The small molecule below binds the protein below.
Small molecule (SMILES): CNCc1cccc(Cl)c1

Sequence of chain 1.A:
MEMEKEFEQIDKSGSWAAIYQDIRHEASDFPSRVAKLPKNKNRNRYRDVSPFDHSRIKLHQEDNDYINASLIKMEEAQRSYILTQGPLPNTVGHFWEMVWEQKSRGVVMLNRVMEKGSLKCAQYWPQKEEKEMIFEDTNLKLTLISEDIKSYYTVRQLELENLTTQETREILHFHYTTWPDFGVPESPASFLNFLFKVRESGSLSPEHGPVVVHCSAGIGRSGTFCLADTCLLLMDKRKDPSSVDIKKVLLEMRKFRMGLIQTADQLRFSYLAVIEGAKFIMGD

Binding-site contacts:
Ligand atom C07 contacts residue MET235 of chain 1.A at 3.5 Å (hydrophobic).
Ligand atom C06 contacts residue PRO241 of chain 1.A at 3.4 Å (hydrophobic).
Ligand atom C05 contacts residue MET235 of chain 1.A at 3.9 Å (hydrophobic).
Ligand atom C07 contacts residue ALA278 of chain 1.A at 4.0 Å (hydrophobic).
Ligand atom N02 contacts residue MET235 of chain 1.A at 4.0 Å.
Ligand atom C03 contacts residue MET235 of chain 1.A at 4.5 Å (hydrophobic).
Ligand atom N02 contacts residue ASP236 of chain 1.A at 3.4 Å (salt-bridge).
Ligand atom C09 contacts residue MET282 of chain 1.A at 2.7 Å (hydrophobic).
Ligand atom C08 contacts residue ALA278 of chain 1.A at 4.2 Å (hydrophobic).
Ligand atom N02 contacts residue MET282 of chain 1.A at 4.1 Å.
Ligand atom C07 contacts residue MET282 of chain 1.A at 3.0 Å (hydrophobic).
Ligand atom CL10 contacts residue ASP236 of chain 1.A at 4.1 Å.
Ligand atom C08 contacts residue MET235 of chain 1.A at 3.7 Å (hydrophobic).
Ligand atom C07 contacts residue ILE281 of chain 1.A at 4.3 Å (hydrophobic).
Ligand atom CL10 contacts residue MET235 of chain 1.A at 3.6 Å.
Ligand atom C04 contacts residue MET282 of chain 1.A at 1.9 Å (hydrophobic).
Ligand atom C04 contacts residue ASP236 of chain 1.A at 3.6 Å.
Ligand atom CL10 contacts residue ALA278 of chain 1.A at 3.9 Å.
Ligand atom C04 contacts residue ILE281 of chain 1.A at 4.4 Å (hydrophobic).
Ligand atom C06 contacts residue MET282 of chain 1.A at 2.2 Å (hydrophobic).
Ligand atom C04 contacts residue MET235 of chain 1.A at 3.8 Å (hydrophobic).
Ligand atom C08 contacts residue MET282 of chain 1.A at 3.1 Å (hydrophobic).
Ligand atom C05 contacts residue MET282 of chain 1.A at 1.6 Å (hydrophobic).
Ligand atom CL10 contacts residue LEU232 of chain 1.A at 3.9 Å.
Ligand atom C08 contacts residue ASP236 of chain 1.A at 3.9 Å.
Ligand atom C03 contacts residue ASP236 of chain 1.A at 3.6 Å.
Ligand atom C05 contacts residue PRO241 of chain 1.A at 3.5 Å (hydrophobic).
Ligand atom CL10 contacts residue ILE281 of chain 1.A at 3.0 Å.
Ligand atom C07 contacts residue PRO241 of chain 1.A at 4.0 Å (hydrophobic).
Ligand atom C08 contacts residue ILE281 of chain 1.A at 3.3 Å (hydrophobic).
Ligand atom C03 contacts residue MET282 of chain 1.A at 2.7 Å (hydrophobic).
Ligand atom C06 contacts residue MET235 of chain 1.A at 3.9 Å (hydrophobic).
Ligand atom C01 contacts residue ASP236 of chain 1.A at 3.9 Å.
Ligand atom C09 contacts residue ILE281 of chain 1.A at 3.4 Å (hydrophobic).
Ligand atom C09 contacts residue MET235 of chain 1.A at 3.8 Å (hydrophobic).
Ligand atom C09 contacts residue ASP236 of chain 1.A at 2.9 Å.